Sequence of chain 57.F:
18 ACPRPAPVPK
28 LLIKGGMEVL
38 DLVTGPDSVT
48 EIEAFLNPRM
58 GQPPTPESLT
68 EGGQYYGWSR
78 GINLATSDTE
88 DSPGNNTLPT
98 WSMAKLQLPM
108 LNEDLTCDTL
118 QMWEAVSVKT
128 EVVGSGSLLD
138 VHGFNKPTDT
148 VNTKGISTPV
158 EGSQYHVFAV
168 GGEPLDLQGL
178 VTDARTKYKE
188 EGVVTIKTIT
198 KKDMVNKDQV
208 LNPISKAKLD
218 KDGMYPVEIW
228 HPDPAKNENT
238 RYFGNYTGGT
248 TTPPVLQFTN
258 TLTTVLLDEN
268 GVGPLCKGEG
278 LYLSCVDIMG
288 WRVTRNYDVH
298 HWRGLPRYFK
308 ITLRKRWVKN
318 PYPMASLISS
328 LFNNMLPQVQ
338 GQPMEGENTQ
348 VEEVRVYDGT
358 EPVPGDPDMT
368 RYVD

A small-molecule ligand and the protein it binds are described below.
Small molecule (SMILES): CC(=O)N[C@H]1[C@H]([C@H](O)[C@H](O)CO)O[C@@](O[C@H]2[C@@H](O)[C@@H](CO)O[C@@H](O[C@H]3[C@H](O)[C@@H](O)[C@H](O)O[C@@H]3CO)[C@@H]2O)(C(=O)O)C[C@@H]1O

Sequence of chain 56.F:
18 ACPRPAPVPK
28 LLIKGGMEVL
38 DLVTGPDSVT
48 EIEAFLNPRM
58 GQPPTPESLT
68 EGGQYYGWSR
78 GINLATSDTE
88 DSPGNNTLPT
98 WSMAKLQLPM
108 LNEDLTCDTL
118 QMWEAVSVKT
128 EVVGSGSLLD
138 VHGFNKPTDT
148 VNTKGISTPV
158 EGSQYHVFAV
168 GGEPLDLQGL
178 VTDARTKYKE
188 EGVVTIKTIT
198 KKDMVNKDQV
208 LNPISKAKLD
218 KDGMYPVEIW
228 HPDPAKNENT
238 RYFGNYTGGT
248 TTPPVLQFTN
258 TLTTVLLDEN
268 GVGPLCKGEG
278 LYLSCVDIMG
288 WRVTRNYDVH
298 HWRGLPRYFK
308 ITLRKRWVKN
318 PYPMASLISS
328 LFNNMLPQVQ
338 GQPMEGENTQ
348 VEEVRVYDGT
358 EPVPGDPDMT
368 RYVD

Binding-site contacts:
Ligand atom C4 contacts residue GLY78 of chain 57.F at 3.4 Å.
Ligand atom O4 contacts residue HIS298 of chain 57.F at 3.1 Å (h-bond).
Ligand atom C3 contacts residue VAL296 of chain 57.F at 3.5 Å (hydrophobic).
Ligand atom O4 contacts residue TYR72 of chain 57.F at 4.3 Å.
Ligand atom O10 contacts residue ASN293 of chain 57.F at 3.5 Å (h-bond).
Ligand atom C5 contacts residue TYR72 of chain 57.F at 3.6 Å (hydrophobic).
Ligand atom N5 contacts residue TYR72 of chain 57.F at 3.1 Å (h-bond).
Ligand atom O4 contacts residue GLY78 of chain 57.F at 3.1 Å.
Ligand atom C4 contacts residue VAL296 of chain 57.F at 4.3 Å (hydrophobic).
Ligand atom O8 contacts residue TYR72 of chain 57.F at 4.2 Å.
Ligand atom O4 contacts residue THR291 of chain 57.F at 3.3 Å.
Ligand atom C11 contacts residue ASP85 of chain 56.F at 3.7 Å.
Ligand atom C10 contacts residue TYR72 of chain 57.F at 4.1 Å (hydrophobic).
Ligand atom O1A contacts residue GLY78 of chain 57.F at 3.7 Å.
Ligand atom O1A contacts residue ARG77 of chain 57.F at 3.0 Å (salt-bridge).
Ligand atom C3 contacts residue GLY78 of chain 57.F at 4.0 Å.
Ligand atom C3 contacts residue GLY78 of chain 57.F at 4.2 Å.
Ligand atom C6 contacts residue ASN93 of chain 57.F at 3.1 Å.
Ligand atom O4 contacts residue ILE79 of chain 57.F at 3.5 Å (h-bond).
Ligand atom C3 contacts residue HIS298 of chain 57.F at 4.1 Å.
Ligand atom O1B contacts residue ARG77 of chain 57.F at 2.9 Å (salt-bridge).
Ligand atom O10 contacts residue THR291 of chain 57.F at 3.7 Å.
Ligand atom C3 contacts residue ARG77 of chain 57.F at 3.9 Å.
Ligand atom C6 contacts residue TYR72 of chain 57.F at 3.6 Å (hydrophobic).
Ligand atom C1 contacts residue TYR72 of chain 57.F at 3.8 Å (hydrophobic).
Ligand atom O1B contacts residue TYR72 of chain 57.F at 4.1 Å.
Ligand atom C2 contacts residue GLY78 of chain 57.F at 4.2 Å.
Ligand atom C1 contacts residue ARG77 of chain 57.F at 3.5 Å.
Ligand atom O8 contacts residue ARG77 of chain 57.F at 3.9 Å.
Ligand atom O3 contacts residue GLY78 of chain 57.F at 3.7 Å.
Ligand atom O4 contacts residue VAL296 of chain 57.F at 3.8 Å.
Ligand atom C4 contacts residue HIS298 of chain 57.F at 4.1 Å.
Ligand atom C6 contacts residue THR94 of chain 57.F at 4.2 Å.
Ligand atom C4 contacts residue TYR72 of chain 57.F at 3.5 Å (hydrophobic).
Ligand atom O6 contacts residue ASN93 of chain 57.F at 2.9 Å (h-bond).
Ligand atom O3 contacts residue ASN80 of chain 57.F at 4.0 Å.
Ligand atom O1A contacts residue TYR72 of chain 57.F at 3.2 Å.
Ligand atom C7 contacts residue TYR72 of chain 57.F at 4.2 Å (hydrophobic).
Ligand atom C5 contacts residue ASN93 of chain 57.F at 4.2 Å.
Ligand atom O4 contacts residue ASN80 of chain 57.F at 4.2 Å.